Sequence of chain 3.J:
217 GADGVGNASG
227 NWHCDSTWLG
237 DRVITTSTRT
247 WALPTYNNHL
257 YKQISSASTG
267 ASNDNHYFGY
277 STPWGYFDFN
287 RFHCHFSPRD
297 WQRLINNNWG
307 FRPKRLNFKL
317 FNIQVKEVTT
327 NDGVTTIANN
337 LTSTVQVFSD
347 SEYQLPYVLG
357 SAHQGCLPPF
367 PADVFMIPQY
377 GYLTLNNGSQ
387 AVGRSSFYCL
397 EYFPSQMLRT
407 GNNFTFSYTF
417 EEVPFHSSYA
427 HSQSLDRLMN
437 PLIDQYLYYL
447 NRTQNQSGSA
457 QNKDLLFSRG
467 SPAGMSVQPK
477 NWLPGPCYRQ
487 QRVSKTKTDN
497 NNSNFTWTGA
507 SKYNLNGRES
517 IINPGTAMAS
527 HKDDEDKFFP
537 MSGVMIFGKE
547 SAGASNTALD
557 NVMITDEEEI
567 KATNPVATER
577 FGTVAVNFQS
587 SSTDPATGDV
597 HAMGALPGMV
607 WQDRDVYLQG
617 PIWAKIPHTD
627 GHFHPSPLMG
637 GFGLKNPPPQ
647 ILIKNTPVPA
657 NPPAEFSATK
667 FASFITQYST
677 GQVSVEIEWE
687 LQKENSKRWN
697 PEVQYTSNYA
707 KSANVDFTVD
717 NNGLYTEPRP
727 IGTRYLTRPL

This protein binds this small molecule.
Small molecule (SMILES): Nc1ccnc(=O)[nH]1

Sequence of chain 1.J:
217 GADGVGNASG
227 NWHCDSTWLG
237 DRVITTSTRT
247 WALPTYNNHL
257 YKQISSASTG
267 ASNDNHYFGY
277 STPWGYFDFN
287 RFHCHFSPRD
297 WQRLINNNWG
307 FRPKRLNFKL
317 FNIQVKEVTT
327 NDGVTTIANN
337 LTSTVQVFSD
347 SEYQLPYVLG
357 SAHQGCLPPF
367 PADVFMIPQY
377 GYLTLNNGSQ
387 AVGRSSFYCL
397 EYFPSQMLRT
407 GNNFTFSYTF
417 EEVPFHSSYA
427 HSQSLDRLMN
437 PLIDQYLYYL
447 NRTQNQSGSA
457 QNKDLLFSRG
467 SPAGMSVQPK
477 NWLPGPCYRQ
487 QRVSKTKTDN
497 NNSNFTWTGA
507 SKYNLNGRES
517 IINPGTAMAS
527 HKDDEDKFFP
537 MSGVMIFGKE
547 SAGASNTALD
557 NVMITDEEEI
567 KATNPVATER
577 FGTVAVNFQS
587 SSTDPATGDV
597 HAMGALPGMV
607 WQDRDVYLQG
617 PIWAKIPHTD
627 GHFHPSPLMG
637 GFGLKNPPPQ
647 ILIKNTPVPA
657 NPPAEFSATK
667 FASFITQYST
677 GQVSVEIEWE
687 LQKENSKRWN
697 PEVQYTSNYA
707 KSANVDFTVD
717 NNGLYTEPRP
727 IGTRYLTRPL

Binding-site contacts:
Ligand atom C6 contacts residue HIS628 of chain 1.J at 3.1 Å.
Ligand atom O2 contacts residue ASP626 of chain 1.J at 4.1 Å.
Ligand atom C4 contacts residue HIS630 of chain 3.J at 3.2 Å.
Ligand atom C6 contacts residue PHE629 of chain 1.J at 4.0 Å (hydrophobic).
Ligand atom C5 contacts residue PHE629 of chain 3.J at 4.0 Å (hydrophobic).
Ligand atom C2 contacts residue HIS628 of chain 1.J at 3.3 Å.
Ligand atom O2 contacts residue GLY627 of chain 1.J at 3.8 Å.
Ligand atom O2 contacts residue HIS630 of chain 3.J at 3.5 Å.
Ligand atom O2 contacts residue HIS628 of chain 1.J at 3.5 Å (h-bond).
Ligand atom N4 contacts residue HIS630 of chain 3.J at 3.0 Å.
Ligand atom N1 contacts residue PHE629 of chain 1.J at 4.1 Å.
Ligand atom N3 contacts residue HIS630 of chain 3.J at 2.6 Å (h-bond).
Ligand atom N1 contacts residue TRP607 of chain 3.J at 4.5 Å.
Ligand atom C5 contacts residue HIS628 of chain 1.J at 4.2 Å.
Ligand atom N4 contacts residue PRO631 of chain 3.J at 4.4 Å.
Ligand atom N1 contacts residue HIS630 of chain 3.J at 4.2 Å.
Ligand atom N1 contacts residue HIS628 of chain 1.J at 2.5 Å (h-bond).
Ligand atom C5 contacts residue HIS630 of chain 3.J at 4.3 Å.
Ligand atom N4 contacts residue PHE629 of chain 3.J at 4.4 Å.
Ligand atom N3 contacts residue HIS628 of chain 1.J at 4.3 Å.
Ligand atom C2 contacts residue HIS630 of chain 3.J at 3.2 Å.